Binding-site contacts:
Ligand atom C1 contacts residue GLU452 of chain 6.A at 3.6 Å.
Ligand atom C6 contacts residue TRP500 of chain 6.A at 3.3 Å (hydrophobic).
Ligand atom C5 contacts residue GLU507 of chain 6.A at 3.7 Å.
Ligand atom O6 contacts residue PHE516 of chain 6.A at 3.7 Å.
Ligand atom C2 contacts residue TRP191 of chain 6.A at 3.8 Å (hydrophobic).
Ligand atom O5 contacts residue HBK1 of chain 6.C at 2.3 Å (h-bond).
Ligand atom O5 contacts residue TYR379 of chain 6.A at 3.9 Å.
Ligand atom C6 contacts residue GLU507 of chain 6.A at 2.9 Å.
Ligand atom O3 contacts residue TRP500 of chain 6.A at 3.5 Å.
Ligand atom C6 contacts residue PHE516 of chain 6.A at 3.5 Å (hydrophobic).
Ligand atom C4 contacts residue HBK1 of chain 6.C at 4.1 Å.
Ligand atom O2 contacts residue ASN235 of chain 6.A at 3.3 Å (h-bond).
Ligand atom C3 contacts residue TYR379 of chain 6.A at 4.1 Å (hydrophobic).
Ligand atom C3 contacts residue GLU452 of chain 6.A at 3.6 Å.
Ligand atom O3 contacts residue TRP508 of chain 6.A at 3.1 Å (h-bond).
Ligand atom C4 contacts residue GLU507 of chain 6.A at 3.3 Å.
Ligand atom O4 contacts residue TRP500 of chain 6.A at 2.3 Å (h-bond).
Ligand atom C5 contacts residue HBK1 of chain 6.C at 3.6 Å.
Ligand atom C2 contacts residue HBK1 of chain 6.C at 2.4 Å.
Ligand atom O4 contacts residue GLN88 of chain 6.A at 2.9 Å (h-bond).
Ligand atom O3 contacts residue HIS190 of chain 6.A at 3.1 Å.
Ligand atom C3 contacts residue TRP500 of chain 6.A at 3.5 Å (hydrophobic).
Ligand atom C5 contacts residue TRP500 of chain 6.A at 3.1 Å (hydrophobic).
Ligand atom C5 contacts residue TYR379 of chain 6.A at 3.5 Å (hydrophobic).
Ligand atom O2 contacts residue HIS190 of chain 6.A at 3.8 Å.
Ligand atom C4 contacts residue TRP508 of chain 6.A at 3.7 Å (hydrophobic).
Ligand atom O2 contacts residue HBK1 of chain 6.C at 2.9 Å (h-bond).
Ligand atom C4 contacts residue TRP500 of chain 6.A at 3.2 Å (hydrophobic).
Ligand atom C4 contacts residue GLN88 of chain 6.A at 3.6 Å.
Ligand atom C1 contacts residue TYR379 of chain 6.A at 3.7 Å (hydrophobic).
Ligand atom O2 contacts residue GLU452 of chain 6.A at 3.0 Å (salt-bridge).
Ligand atom O3 contacts residue GLN88 of chain 6.A at 2.8 Å (h-bond).
Ligand atom O4 contacts residue GLU507 of chain 6.A at 2.6 Å (salt-bridge).
Ligand atom O2 contacts residue TRP191 of chain 6.A at 3.8 Å.
Ligand atom C3 contacts residue GLN88 of chain 6.A at 4.0 Å.
Ligand atom C1 contacts residue HBK1 of chain 6.C at 1.4 Å.
Ligand atom C3 contacts residue HBK1 of chain 6.C at 3.8 Å.
Ligand atom C2 contacts residue GLU452 of chain 6.A at 3.6 Å.
Ligand atom C3 contacts residue TRP508 of chain 6.A at 3.9 Å (hydrophobic).
Ligand atom O6 contacts residue GLU507 of chain 6.A at 2.6 Å (salt-bridge).

Sequence of chain 6.A:
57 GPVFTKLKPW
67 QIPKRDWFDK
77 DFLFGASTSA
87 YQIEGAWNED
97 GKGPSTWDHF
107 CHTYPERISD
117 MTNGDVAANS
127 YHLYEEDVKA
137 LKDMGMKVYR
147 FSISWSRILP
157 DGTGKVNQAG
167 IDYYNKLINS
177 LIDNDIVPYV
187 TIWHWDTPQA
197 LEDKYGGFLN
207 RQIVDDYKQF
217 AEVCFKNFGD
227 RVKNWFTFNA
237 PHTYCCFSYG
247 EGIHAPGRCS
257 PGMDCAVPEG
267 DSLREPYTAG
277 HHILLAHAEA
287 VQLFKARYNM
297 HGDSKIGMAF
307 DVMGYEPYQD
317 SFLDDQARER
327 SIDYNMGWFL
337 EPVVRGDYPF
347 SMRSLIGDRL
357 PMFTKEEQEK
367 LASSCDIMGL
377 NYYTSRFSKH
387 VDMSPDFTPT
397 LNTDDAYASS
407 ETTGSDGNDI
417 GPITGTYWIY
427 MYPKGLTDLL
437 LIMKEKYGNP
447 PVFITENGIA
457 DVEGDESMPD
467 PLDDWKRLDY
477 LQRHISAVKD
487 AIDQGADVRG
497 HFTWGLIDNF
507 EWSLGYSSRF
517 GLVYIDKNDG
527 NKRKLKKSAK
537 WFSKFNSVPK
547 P

The protein below binds the small molecule below.
Small molecule (SMILES): OC[C@H]1O[C@@H](O)[C@H](O)[C@@H](O)[C@@H]1O